Sequence of chain 1.C:
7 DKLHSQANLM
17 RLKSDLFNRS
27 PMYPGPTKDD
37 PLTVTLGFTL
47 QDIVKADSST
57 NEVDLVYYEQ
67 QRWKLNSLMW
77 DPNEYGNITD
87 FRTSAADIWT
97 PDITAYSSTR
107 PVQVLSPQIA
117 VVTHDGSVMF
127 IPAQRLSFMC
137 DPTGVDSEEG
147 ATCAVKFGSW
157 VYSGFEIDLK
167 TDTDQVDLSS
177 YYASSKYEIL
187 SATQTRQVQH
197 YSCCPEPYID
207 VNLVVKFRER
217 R

This small molecule binds to this protein.
Small molecule (SMILES): Nc1nc(Cl)cc(N(Cc2cccnc2)Cc2cccnc2)n1

Sequence of chain 1.D:
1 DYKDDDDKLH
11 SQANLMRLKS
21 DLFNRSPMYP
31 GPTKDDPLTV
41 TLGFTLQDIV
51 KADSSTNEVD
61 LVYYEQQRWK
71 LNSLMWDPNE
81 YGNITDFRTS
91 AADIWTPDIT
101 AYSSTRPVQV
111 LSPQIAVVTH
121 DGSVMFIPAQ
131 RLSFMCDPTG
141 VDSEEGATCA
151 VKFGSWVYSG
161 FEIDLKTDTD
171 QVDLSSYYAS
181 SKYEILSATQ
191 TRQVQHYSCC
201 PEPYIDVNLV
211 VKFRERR

Binding-site contacts:
Ligand atom CAN contacts residue TRP156 of chain 1.D at 3.0 Å (hydrophobic).
Ligand atom NAH contacts residue TRP156 of chain 1.D at 3.6 Å.
Ligand atom N1 contacts residue GLN66 of chain 1.C at 3.9 Å.
Ligand atom CAK contacts residue TRP156 of chain 1.D at 3.8 Å (hydrophobic).
Ligand atom NAP contacts residue TYR102 of chain 1.D at 3.7 Å.
Ligand atom CL6 contacts residue TYR64 of chain 1.C at 3.9 Å.
Ligand atom CAO contacts residue TYR204 of chain 1.D at 4.2 Å (hydrophobic).
Ligand atom NAP contacts residue TYR197 of chain 1.D at 4.1 Å.
Ligand atom CAR contacts residue TRP156 of chain 1.D at 3.8 Å (hydrophobic).
Ligand atom CAR contacts residue ILE127 of chain 1.C at 4.2 Å (hydrophobic).
Ligand atom N3 contacts residue ILE127 of chain 1.C at 3.6 Å.
Ligand atom CAQ contacts residue TYR102 of chain 1.D at 3.9 Å (hydrophobic).
Ligand atom CAV contacts residue ILE127 of chain 1.C at 4.4 Å (hydrophobic).
Ligand atom CAW contacts residue ILE127 of chain 1.C at 3.8 Å (hydrophobic).
Ligand atom CAW contacts residue MET125 of chain 1.C at 4.3 Å (hydrophobic).
Ligand atom CL6 contacts residue THR45 of chain 1.C at 3.5 Å.
Ligand atom CAR contacts residue VAL157 of chain 1.D at 4.3 Å (hydrophobic).
Ligand atom CAI contacts residue TRP156 of chain 1.D at 3.4 Å (hydrophobic).
Ligand atom CAL contacts residue TRP156 of chain 1.D at 4.0 Å (hydrophobic).
Ligand atom CAV contacts residue MET125 of chain 1.C at 4.0 Å (hydrophobic).
Ligand atom CAT contacts residue TRP156 of chain 1.D at 3.5 Å (hydrophobic).
Ligand atom CAV contacts residue VAL157 of chain 1.D at 4.1 Å (hydrophobic).
Ligand atom C5 contacts residue ILE127 of chain 1.C at 3.9 Å (hydrophobic).
Ligand atom CAW contacts residue VAL157 of chain 1.D at 3.6 Å (hydrophobic).
Ligand atom C2 contacts residue ILE127 of chain 1.C at 3.4 Å (hydrophobic).
Ligand atom C6 contacts residue ILE127 of chain 1.C at 3.7 Å (hydrophobic).
Ligand atom NAU contacts residue MET125 of chain 1.C at 3.6 Å.
Ligand atom CAS contacts residue ILE127 of chain 1.C at 4.0 Å (hydrophobic).
Ligand atom CAV contacts residue VAL117 of chain 1.C at 3.4 Å (hydrophobic).
Ligand atom NAA contacts residue ILE127 of chain 1.C at 3.9 Å.
Ligand atom NAA contacts residue MET125 of chain 1.C at 4.1 Å.
Ligand atom CAW contacts residue ILE115 of chain 1.C at 4.0 Å (hydrophobic).
Ligand atom N1 contacts residue ILE127 of chain 1.C at 3.5 Å.
Ligand atom NAU contacts residue VAL117 of chain 1.C at 3.7 Å.
Ligand atom CAT contacts residue VAL157 of chain 1.D at 3.8 Å (hydrophobic).
Ligand atom CAJ contacts residue TRP156 of chain 1.D at 4.3 Å (hydrophobic).
Ligand atom CAL contacts residue TYR64 of chain 1.C at 4.1 Å (hydrophobic).
Ligand atom CAT contacts residue ILE127 of chain 1.C at 3.7 Å (hydrophobic).
Ligand atom C4 contacts residue ILE127 of chain 1.C at 3.8 Å (hydrophobic).
Ligand atom CAS contacts residue TRP156 of chain 1.D at 3.3 Å (hydrophobic).